Binding-site contacts:
Ligand atom C11 contacts residue GLU56 of chain 1.A at 3.5 Å.
Ligand atom C29 contacts residue GLU223 of chain 1.A at 3.5 Å.
Ligand atom C11 contacts residue ASP67 of chain 1.A at 3.3 Å.
Ligand atom N5 contacts residue ASP67 of chain 1.A at 2.8 Å (salt-bridge).
Ligand atom N19 contacts residue LYS279 of chain 1.A at 3.2 Å (salt-bridge).
Ligand atom C14 contacts residue MET69 of chain 1.A at 3.6 Å (hydrophobic).
Ligand atom C32 contacts residue PHE219 of chain 1.A at 3.5 Å (hydrophobic).
Ligand atom C13 contacts residue LEU49 of chain 1.A at 3.4 Å (hydrophobic).
Ligand atom C11 contacts residue MET69 of chain 1.A at 3.5 Å (hydrophobic).
Ligand atom O33 contacts residue ARG216 of chain 1.A at 2.9 Å (salt-bridge).
Ligand atom N16 contacts residue TYR276 of chain 1.A at 3.7 Å.
Ligand atom C29 contacts residue PHE219 of chain 1.A at 3.6 Å (hydrophobic).
Ligand atom C6 contacts residue ASP67 of chain 1.A at 3.5 Å.
Ligand atom C6 contacts residue SER220 of chain 1.A at 3.6 Å.
Ligand atom C32 contacts residue SER220 of chain 1.A at 3.7 Å.
Ligand atom C30 contacts residue SER220 of chain 1.A at 3.7 Å.
Ligand atom C25 contacts residue PHE283 of chain 1.A at 3.3 Å (hydrophobic).
Ligand atom C10 contacts residue ASP67 of chain 1.A at 3.4 Å.
Ligand atom O33 contacts residue SER218 of chain 1.A at 3.3 Å (h-bond).
Ligand atom C4 contacts residue ASP67 of chain 1.A at 3.5 Å.
Ligand atom C28 contacts residue GLU223 of chain 1.A at 3.4 Å.
Ligand atom N16 contacts residue SER220 of chain 1.A at 3.6 Å.
Ligand atom C29 contacts residue PHE324 of chain 1.A at 3.6 Å (hydrophobic).
Ligand atom C28 contacts residue PHE324 of chain 1.A at 3.6 Å (hydrophobic).
Ligand atom C8 contacts residue ASP67 of chain 1.A at 3.4 Å.
Ligand atom C27 contacts residue TYR323 of chain 1.A at 3.6 Å (hydrophobic).
Ligand atom C17 contacts residue SER220 of chain 1.A at 3.5 Å.
Ligand atom C26 contacts residue PHE324 of chain 1.A at 3.7 Å (hydrophobic).
Ligand atom C13 contacts residue MET69 of chain 1.A at 3.6 Å (hydrophobic).
Ligand atom C17 contacts residue TYR276 of chain 1.A at 3.5 Å (hydrophobic).
Ligand atom C10 contacts residue VAL68 of chain 1.A at 3.6 Å (hydrophobic).
Ligand atom C31 contacts residue TYR276 of chain 1.A at 3.5 Å (hydrophobic).
Ligand atom C31 contacts residue SER220 of chain 1.A at 3.6 Å.
Ligand atom CL24 contacts residue THR280 of chain 1.A at 3.4 Å.
Ligand atom C27 contacts residue ILE226 of chain 1.A at 3.6 Å (hydrophobic).
Ligand atom C10 contacts residue MET69 of chain 1.A at 3.7 Å (hydrophobic).
Ligand atom C18 contacts residue TYR276 of chain 1.A at 3.6 Å (hydrophobic).
Ligand atom C14 contacts residue SER220 of chain 1.A at 3.7 Å.
Ligand atom C11 contacts residue VAL68 of chain 1.A at 3.7 Å (hydrophobic).
Ligand atom O34 contacts residue PHE219 of chain 1.A at 2.9 Å (h-bond).

A protein and the small-molecule ligand that binds it are described below.
Small molecule (SMILES): Cc1ccc(-c2cc(C(=O)O)c3[nH]c(CN4CCN(Cc5ccccc5)CC4)nc3c2)c(Cl)c1

Sequence of chain 1.A:
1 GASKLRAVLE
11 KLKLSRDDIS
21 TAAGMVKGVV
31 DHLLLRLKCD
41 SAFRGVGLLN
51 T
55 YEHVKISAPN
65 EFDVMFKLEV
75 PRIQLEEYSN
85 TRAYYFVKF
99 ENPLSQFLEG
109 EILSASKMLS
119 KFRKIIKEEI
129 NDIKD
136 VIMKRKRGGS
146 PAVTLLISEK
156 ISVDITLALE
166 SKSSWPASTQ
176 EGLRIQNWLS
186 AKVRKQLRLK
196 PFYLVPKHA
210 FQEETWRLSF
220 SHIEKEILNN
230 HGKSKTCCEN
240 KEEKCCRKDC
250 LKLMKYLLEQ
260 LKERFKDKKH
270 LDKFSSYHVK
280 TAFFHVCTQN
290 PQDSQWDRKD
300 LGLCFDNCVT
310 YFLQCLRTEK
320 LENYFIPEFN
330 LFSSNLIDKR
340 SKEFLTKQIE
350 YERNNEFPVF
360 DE